Sequence of chain 1.ZA:
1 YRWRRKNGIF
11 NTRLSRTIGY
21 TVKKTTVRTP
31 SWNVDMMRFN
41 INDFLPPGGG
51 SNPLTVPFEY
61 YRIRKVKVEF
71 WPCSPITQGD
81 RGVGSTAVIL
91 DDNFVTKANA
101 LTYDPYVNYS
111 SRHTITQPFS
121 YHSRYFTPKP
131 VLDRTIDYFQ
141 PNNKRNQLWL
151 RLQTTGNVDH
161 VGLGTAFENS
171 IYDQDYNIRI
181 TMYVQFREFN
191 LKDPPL

Binding-site contacts:
Ligand atom O5' contacts residue TYR183 of chain 1.AB at 4.0 Å.
Ligand atom OP1 contacts residue LYS6 of chain 1.AA at 3.8 Å.
Ligand atom OP1 contacts residue ARG13 of chain 1.AB at 3.9 Å.
Ligand atom C5 contacts residue TYR125 of chain 1.AB at 4.0 Å (hydrophobic).
Ligand atom N9 contacts residue TYR125 of chain 1.AB at 4.0 Å.
Ligand atom C6 contacts residue LYS67 of chain 1.AB at 3.8 Å.
Ligand atom C6 contacts residue TYR125 of chain 1.AB at 4.0 Å (hydrophobic).
Ligand atom C5' contacts residue TRP71 of chain 1.AB at 3.7 Å (hydrophobic).
Ligand atom OP2 contacts residue ARG112 of chain 1.ZA at 2.5 Å (salt-bridge).
Ligand atom O3' contacts residue ASN11 of chain 1.AB at 3.5 Å (h-bond).
Ligand atom O6 contacts residue SER123 of chain 1.AB at 3.9 Å.
Ligand atom OP1 contacts residue THR114 of chain 1.ZA at 3.5 Å (h-bond).
Ligand atom C2' contacts residue TYR125 of chain 1.AB at 3.8 Å (hydrophobic).
Ligand atom N7 contacts residue LYS67 of chain 1.AB at 3.0 Å (salt-bridge).
Ligand atom C5 contacts residue LYS67 of chain 1.AB at 4.0 Å.
Ligand atom C3' contacts residue ARG13 of chain 1.AB at 4.1 Å.
Ligand atom C8 contacts residue TYR183 of chain 1.AB at 3.7 Å (hydrophobic).
Ligand atom P contacts residue THR114 of chain 1.ZA at 3.3 Å.
Ligand atom C2' contacts residue LYS67 of chain 1.AB at 3.7 Å.
Ligand atom OP2 contacts residue TYR183 of chain 1.AB at 3.2 Å.
Ligand atom C3' contacts residue TYR183 of chain 1.AB at 3.7 Å (hydrophobic).
Ligand atom N2 contacts residue TYR125 of chain 1.AB at 3.8 Å.
Ligand atom O3' contacts residue ARG13 of chain 1.AB at 4.0 Å.
Ligand atom C2' contacts residue TYR183 of chain 1.AB at 3.9 Å (hydrophobic).
Ligand atom OP2 contacts residue ARG13 of chain 1.AB at 2.2 Å (salt-bridge).
Ligand atom C4' contacts residue ASN11 of chain 1.AB at 4.2 Å.
Ligand atom C8 contacts residue LYS67 of chain 1.AB at 3.3 Å.
Ligand atom N3 contacts residue TYR125 of chain 1.AB at 3.8 Å.
Ligand atom C4 contacts residue TYR125 of chain 1.AB at 4.0 Å (hydrophobic).
Ligand atom O3' contacts residue THR114 of chain 1.ZA at 3.7 Å.
Ligand atom N1 contacts residue TYR125 of chain 1.AB at 4.0 Å.
Ligand atom P contacts residue ARG13 of chain 1.AB at 3.4 Å.
Ligand atom O6 contacts residue TYR125 of chain 1.AB at 4.2 Å.
Ligand atom OP2 contacts residue THR114 of chain 1.ZA at 2.4 Å (h-bond).
Ligand atom P contacts residue ARG112 of chain 1.ZA at 4.0 Å.
Ligand atom P contacts residue TYR121 of chain 1.AB at 4.2 Å.
Ligand atom OP1 contacts residue TRP71 of chain 1.AB at 3.4 Å.
Ligand atom O6 contacts residue LYS67 of chain 1.AB at 4.1 Å.
Ligand atom C2 contacts residue TYR125 of chain 1.AB at 3.7 Å (hydrophobic).
Ligand atom OP2 contacts residue TYR121 of chain 1.AB at 3.1 Å.

Sequence of chain 1.AB:
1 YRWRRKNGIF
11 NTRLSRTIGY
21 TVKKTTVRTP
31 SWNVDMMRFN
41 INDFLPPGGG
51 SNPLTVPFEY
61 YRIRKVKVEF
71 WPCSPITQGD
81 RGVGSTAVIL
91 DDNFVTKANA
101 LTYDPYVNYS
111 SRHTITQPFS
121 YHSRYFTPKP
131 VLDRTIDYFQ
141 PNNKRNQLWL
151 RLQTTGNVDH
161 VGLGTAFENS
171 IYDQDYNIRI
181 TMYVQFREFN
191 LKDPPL

This small molecule binds to this protein.
Small molecule (SMILES): Nc1ccn([C@H]2C[C@H](O[P](=O)(O)OC[C@H]3O[C@@H](n4ccc(N)nc4=O)C[C@@H]3O[P](=O)(O)OC[C@H]3O[C@@H](n4cnc5c(=O)[nH]c(N)nc54)C[C@@H]3O[P](=O)(O)OC[C@H]3O[C@@H](n4cnc5c(=O)[nH]c(N)nc54)C[C@@H]3O)[C@@H](COP(=O)=O)O2)c(=O)n1

Sequence of chain 1.AA:
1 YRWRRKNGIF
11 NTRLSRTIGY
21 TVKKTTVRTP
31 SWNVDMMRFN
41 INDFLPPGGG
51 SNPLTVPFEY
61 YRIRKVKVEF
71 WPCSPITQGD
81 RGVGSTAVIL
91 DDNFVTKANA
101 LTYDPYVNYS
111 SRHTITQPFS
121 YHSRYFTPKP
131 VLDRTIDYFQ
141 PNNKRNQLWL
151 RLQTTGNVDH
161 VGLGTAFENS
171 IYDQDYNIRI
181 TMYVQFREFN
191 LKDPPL